Binding-site contacts:
Ligand atom C13 contacts residue NAD1 of chain 1.B at 3.9 Å.
Ligand atom C8 contacts residue NAD1 of chain 1.B at 3.8 Å.
Ligand atom C4 contacts residue ALA218 of chain 1.A at 4.1 Å (hydrophobic).
Ligand atom C6 contacts residue NAD1 of chain 1.B at 3.5 Å.
Ligand atom C5 contacts residue NAD1 of chain 1.B at 3.6 Å.
Ligand atom C1 contacts residue TYR178 of chain 1.A at 3.7 Å (hydrophobic).
Ligand atom C16 contacts residue MET219 of chain 1.A at 4.0 Å (hydrophobic).
Ligand atom O17 contacts residue LYS185 of chain 1.A at 3.9 Å.
Ligand atom C1 contacts residue PHE169 of chain 1.A at 4.0 Å (hydrophobic).
Ligand atom O7 contacts residue NAD1 of chain 1.B at 3.2 Å (h-bond).
Ligand atom C3 contacts residue NAD1 of chain 1.B at 3.2 Å.
Ligand atom C21 contacts residue TYR178 of chain 1.A at 3.6 Å (hydrophobic).
Ligand atom O17 contacts residue TYR178 of chain 1.A at 2.7 Å (h-bond).
Ligand atom C10 contacts residue MET123 of chain 1.A at 3.5 Å (hydrophobic).
Ligand atom C21 contacts residue PRO176 of chain 1.A at 3.4 Å (hydrophobic).
Ligand atom C1 contacts residue NAD1 of chain 1.B at 3.5 Å.
Ligand atom C2 contacts residue NAD1 of chain 1.B at 3.2 Å.
Ligand atom C11 contacts residue MET123 of chain 1.A at 4.0 Å (hydrophobic).
Ligand atom C14 contacts residue GLY116 of chain 1.A at 3.7 Å.
Ligand atom C13 contacts residue ALA218 of chain 1.A at 3.9 Å (hydrophobic).
Ligand atom C12 contacts residue MET181 of chain 1.A at 3.9 Å (hydrophobic).
Ligand atom C8 contacts residue ALA218 of chain 1.A at 3.8 Å (hydrophobic).
Ligand atom C4 contacts residue MET219 of chain 1.A at 3.6 Å (hydrophobic).
Ligand atom C14 contacts residue NAD1 of chain 1.B at 3.6 Å.
Ligand atom C12 contacts residue PHE117 of chain 1.A at 3.7 Å (hydrophobic).
Ligand atom C16 contacts residue PHE169 of chain 1.A at 3.8 Å (hydrophobic).
Ligand atom C17 contacts residue PHE169 of chain 1.A at 3.4 Å (hydrophobic).
Ligand atom C16 contacts residue NAD1 of chain 1.B at 3.3 Å.
Ligand atom C3 contacts residue MET219 of chain 1.A at 2.9 Å (hydrophobic).
Ligand atom C4 contacts residue NAD1 of chain 1.B at 3.7 Å.
Ligand atom C12 contacts residue GLY116 of chain 1.A at 3.7 Å.
Ligand atom O17 contacts residue NAD1 of chain 1.B at 2.5 Å (h-bond).
Ligand atom C20 contacts residue ALA235 of chain 1.A at 3.6 Å (hydrophobic).
Ligand atom C11 contacts residue MET118 of chain 1.A at 3.9 Å (hydrophobic).
Ligand atom C14 contacts residue ALA218 of chain 1.A at 3.8 Å (hydrophobic).
Ligand atom C10 contacts residue MET181 of chain 1.A at 4.0 Å (hydrophobic).
Ligand atom C19 contacts residue LEU238 of chain 1.A at 3.6 Å (hydrophobic).
Ligand atom C6 contacts residue TYR178 of chain 1.A at 3.6 Å (hydrophobic).
Ligand atom C2 contacts residue MET219 of chain 1.A at 3.9 Å (hydrophobic).
Ligand atom O7 contacts residue ALA218 of chain 1.A at 3.7 Å.

The protein below binds the small molecule below.
Small molecule (SMILES): CCCCCCc1ccc(Oc2ccccc2C)c(O)c1

Sequence of chain 1.A:
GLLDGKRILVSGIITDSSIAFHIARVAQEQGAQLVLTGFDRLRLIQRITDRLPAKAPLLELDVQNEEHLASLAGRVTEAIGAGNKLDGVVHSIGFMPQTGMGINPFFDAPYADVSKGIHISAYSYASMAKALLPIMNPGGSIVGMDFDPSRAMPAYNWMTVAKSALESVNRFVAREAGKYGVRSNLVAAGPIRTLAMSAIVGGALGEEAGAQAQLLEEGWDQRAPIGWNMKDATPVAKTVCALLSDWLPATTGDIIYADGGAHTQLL